Sequence of chain 2.B:
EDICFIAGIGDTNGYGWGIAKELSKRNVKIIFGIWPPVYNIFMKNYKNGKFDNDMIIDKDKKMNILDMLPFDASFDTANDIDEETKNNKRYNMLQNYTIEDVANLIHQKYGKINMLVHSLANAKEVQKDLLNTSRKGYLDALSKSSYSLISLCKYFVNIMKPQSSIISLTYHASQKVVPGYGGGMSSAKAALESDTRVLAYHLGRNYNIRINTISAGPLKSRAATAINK

Sequence of chain 2.D:
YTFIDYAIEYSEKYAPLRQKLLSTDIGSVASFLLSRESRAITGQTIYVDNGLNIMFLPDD

This protein binds this small molecule.
Small molecule (SMILES): Cc1ccccc1-c1ccc(Oc2ccc(Cl)cc2Cl)c(O)c1

Binding-site contacts:
Ligand atom C20 contacts residue ALA7 of chain 2.D at 3.1 Å (hydrophobic).
Ligand atom C3 contacts residue ALA121 of chain 2.B at 3.7 Å (hydrophobic).
Ligand atom C22 contacts residue TYR171 of chain 2.B at 3.5 Å (hydrophobic).
Ligand atom CLL1 contacts residue ALA223 of chain 2.B at 3.2 Å.
Ligand atom C12 contacts residue NAD1 of chain 2.G at 3.3 Å.
Ligand atom C17 contacts residue NAD1 of chain 2.G at 3.6 Å.
Ligand atom C21 contacts residue TYR171 of chain 2.B at 3.2 Å (hydrophobic).
Ligand atom C19 contacts residue PHE3 of chain 2.D at 2.7 Å (hydrophobic).
Ligand atom CLL2 contacts residue ALA123 of chain 2.B at 3.3 Å.
Ligand atom C18 contacts residue PHE3 of chain 2.D at 2.9 Å (hydrophobic).
Ligand atom C21 contacts residue PRO218 of chain 2.B at 2.8 Å (hydrophobic).
Ligand atom CLL1 contacts residue NAD1 of chain 2.G at 3.3 Å.
Ligand atom C18 contacts residue TYR171 of chain 2.B at 3.5 Å (hydrophobic).
Ligand atom C7 contacts residue TYR171 of chain 2.B at 3.7 Å (hydrophobic).
Ligand atom C8 contacts residue TYR181 of chain 2.B at 3.3 Å (hydrophobic).
Ligand atom C9 contacts residue NAD1 of chain 2.G at 3.3 Å.
Ligand atom C20 contacts residue PRO218 of chain 2.B at 3.6 Å (hydrophobic).
Ligand atom C2 contacts residue ALA223 of chain 2.B at 3.5 Å (hydrophobic).
Ligand atom C17 contacts residue TYR171 of chain 2.B at 3.7 Å (hydrophobic).
Ligand atom C22 contacts residue NAD1 of chain 2.G at 3.0 Å.
Ligand atom C23 contacts residue ILE227 of chain 2.B at 3.8 Å (hydrophobic).
Ligand atom C19 contacts residue TYR171 of chain 2.B at 2.7 Å (hydrophobic).
Ligand atom O2 contacts residue NAD1 of chain 2.G at 2.5 Å (h-bond).
Ligand atom C5 contacts residue MET185 of chain 2.B at 3.7 Å (hydrophobic).
Ligand atom CLL1 contacts residue ALA121 of chain 2.B at 3.6 Å.
Ligand atom C1 contacts residue NAD1 of chain 2.G at 3.6 Å.
Ligand atom C10 contacts residue ALA224 of chain 2.B at 3.7 Å (hydrophobic).
Ligand atom C7 contacts residue NAD1 of chain 2.G at 3.4 Å.
Ligand atom C22 contacts residue PRO218 of chain 2.B at 3.5 Å (hydrophobic).
Ligand atom CLL2 contacts residue ASN122 of chain 2.B at 3.7 Å.
Ligand atom C7 contacts residue TYR181 of chain 2.B at 3.3 Å (hydrophobic).
Ligand atom C8 contacts residue NAD1 of chain 2.G at 3.4 Å.
Ligand atom C10 contacts residue NAD1 of chain 2.G at 3.3 Å.
Ligand atom C23 contacts residue TYR181 of chain 2.B at 3.0 Å (hydrophobic).
Ligand atom C23 contacts residue PHE3 of chain 2.D at 2.5 Å (hydrophobic).
Ligand atom C11 contacts residue NAD1 of chain 2.G at 3.0 Å.
Ligand atom C2 contacts residue ALA121 of chain 2.B at 3.6 Å (hydrophobic).
Ligand atom O2 contacts residue TYR181 of chain 2.B at 2.4 Å (h-bond).
Ligand atom C20 contacts residue TYR171 of chain 2.B at 2.5 Å (hydrophobic).
Ligand atom O1 contacts residue NAD1 of chain 2.G at 3.0 Å.